Sequence of chain 1.A:
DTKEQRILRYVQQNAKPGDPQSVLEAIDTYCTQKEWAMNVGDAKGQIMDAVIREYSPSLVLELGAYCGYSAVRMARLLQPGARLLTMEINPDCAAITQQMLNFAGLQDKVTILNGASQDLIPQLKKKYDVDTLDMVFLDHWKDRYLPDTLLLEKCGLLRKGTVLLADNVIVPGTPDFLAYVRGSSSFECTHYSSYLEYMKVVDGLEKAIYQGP

The small molecule below binds the protein below.
Small molecule (SMILES): O=C(NC/C=C/[C@H]1O[C@@H](Sc2ccncc2)[C@H](O)[C@@H]1O)c1cc([N+](=O)[O-])cc(O)c1O

Binding-site contacts:
Ligand atom C28 contacts residue SER119 of chain 1.A at 3.5 Å.
Ligand atom S7 contacts residue TRP143 of chain 1.A at 3.3 Å.
Ligand atom N29 contacts residue SER119 of chain 1.A at 2.9 Å (h-bond).
Ligand atom C18 contacts residue GLU199 of chain 1.A at 3.2 Å.
Ligand atom C16 contacts residue MG1 of chain 1.B at 2.9 Å.
Ligand atom O22 contacts residue ASN170 of chain 1.A at 2.9 Å (h-bond).
Ligand atom C16 contacts residue ASN170 of chain 1.A at 3.2 Å.
Ligand atom C3 contacts residue GLU90 of chain 1.A at 3.4 Å.
Ligand atom O4 contacts residue HIS142 of chain 1.A at 3.7 Å.
Ligand atom O9 contacts residue GLU90 of chain 1.A at 2.7 Å (salt-bridge).
Ligand atom C14 contacts residue MET40 of chain 1.A at 3.5 Å (hydrophobic).
Ligand atom C30 contacts residue MET89 of chain 1.A at 3.6 Å (hydrophobic).
Ligand atom O23 contacts residue ASP169 of chain 1.A at 3.2 Å (salt-bridge).
Ligand atom C10 contacts residue ASP141 of chain 1.A at 3.5 Å.
Ligand atom C11 contacts residue ILE91 of chain 1.A at 3.5 Å (hydrophobic).
Ligand atom O23 contacts residue ASN170 of chain 1.A at 2.7 Å (h-bond).
Ligand atom C14 contacts residue LYS144 of chain 1.A at 3.5 Å.
Ligand atom O22 contacts residue ASP141 of chain 1.A at 3.0 Å (salt-bridge).
Ligand atom O23 contacts residue GLU199 of chain 1.A at 2.4 Å (salt-bridge).
Ligand atom O4 contacts residue GLU90 of chain 1.A at 3.5 Å (salt-bridge).
Ligand atom N21 contacts residue TRP38 of chain 1.A at 3.5 Å.
Ligand atom O4 contacts residue GLY66 of chain 1.A at 3.3 Å.
Ligand atom C17 contacts residue ASN170 of chain 1.A at 3.2 Å.
Ligand atom C16 contacts residue LYS144 of chain 1.A at 3.6 Å.
Ligand atom N13 contacts residue LYS144 of chain 1.A at 3.3 Å (salt-bridge).
Ligand atom C27 contacts residue TRP143 of chain 1.A at 3.4 Å (hydrophobic).
Ligand atom O8 contacts residue TYR68 of chain 1.A at 3.2 Å (h-bond).
Ligand atom O25 contacts residue TRP38 of chain 1.A at 3.5 Å.
Ligand atom C17 contacts residue GLU199 of chain 1.A at 3.1 Å.
Ligand atom O22 contacts residue MG1 of chain 1.B at 2.1 Å.
Ligand atom C18 contacts residue ASN170 of chain 1.A at 3.5 Å.
Ligand atom C12 contacts residue HIS142 of chain 1.A at 3.4 Å.
Ligand atom N13 contacts residue MET40 of chain 1.A at 3.4 Å (h-bond).
Ligand atom C2 contacts residue GLU90 of chain 1.A at 3.5 Å.
Ligand atom O8 contacts residue GLU90 of chain 1.A at 2.6 Å (salt-bridge).
Ligand atom O22 contacts residue LYS144 of chain 1.A at 2.9 Å (salt-bridge).
Ligand atom O9 contacts residue ASN92 of chain 1.A at 3.6 Å.
Ligand atom C17 contacts residue MG1 of chain 1.B at 3.0 Å.
Ligand atom O23 contacts residue MG1 of chain 1.B at 2.2 Å.
Ligand atom N21 contacts residue PRO174 of chain 1.A at 3.6 Å.